Binding-site contacts:
Ligand atom O contacts residue PRO110 of chain 1.B at 3.8 Å.
Ligand atom C1 contacts residue PHE26 of chain 1.B at 3.4 Å (hydrophobic).
Ligand atom C5 contacts residue PHE26 of chain 1.B at 3.6 Å (hydrophobic).
Ligand atom C2 contacts residue PHE26 of chain 1.B at 3.8 Å (hydrophobic).
Ligand atom C2 contacts residue TYR24 of chain 1.B at 4.2 Å (hydrophobic).
Ligand atom C4 contacts residue SER25 of chain 1.B at 4.0 Å.
Ligand atom N contacts residue PHE26 of chain 1.B at 3.9 Å.
Ligand atom C2 contacts residue SER108 of chain 1.B at 4.4 Å.
Ligand atom C contacts residue VAL107 of chain 1.B at 3.8 Å (hydrophobic).
Ligand atom C6 contacts residue SER25 of chain 1.B at 3.8 Å.
Ligand atom C3 contacts residue PHE26 of chain 1.B at 4.2 Å (hydrophobic).
Ligand atom N contacts residue SER25 of chain 1.B at 2.9 Å (h-bond).
Ligand atom C1 contacts residue VAL107 of chain 1.B at 4.0 Å (hydrophobic).
Ligand atom O contacts residue TYR24 of chain 1.B at 3.5 Å.
Ligand atom C2 contacts residue PRO110 of chain 1.B at 3.9 Å (hydrophobic).
Ligand atom C3 contacts residue TYR24 of chain 1.B at 4.3 Å (hydrophobic).
Ligand atom C7 contacts residue SER25 of chain 1.B at 3.6 Å.
Ligand atom C3 contacts residue SER25 of chain 1.B at 3.9 Å.
Ligand atom O contacts residue SER25 of chain 1.B at 3.7 Å.
Ligand atom C contacts residue PHE26 of chain 1.B at 3.7 Å (hydrophobic).
Ligand atom C4 contacts residue PHE26 of chain 1.B at 3.8 Å (hydrophobic).
Ligand atom C3 contacts residue PRO110 of chain 1.B at 4.1 Å (hydrophobic).
Ligand atom C1 contacts residue SER108 of chain 1.B at 4.1 Å.

Sequence of chain 1.B:
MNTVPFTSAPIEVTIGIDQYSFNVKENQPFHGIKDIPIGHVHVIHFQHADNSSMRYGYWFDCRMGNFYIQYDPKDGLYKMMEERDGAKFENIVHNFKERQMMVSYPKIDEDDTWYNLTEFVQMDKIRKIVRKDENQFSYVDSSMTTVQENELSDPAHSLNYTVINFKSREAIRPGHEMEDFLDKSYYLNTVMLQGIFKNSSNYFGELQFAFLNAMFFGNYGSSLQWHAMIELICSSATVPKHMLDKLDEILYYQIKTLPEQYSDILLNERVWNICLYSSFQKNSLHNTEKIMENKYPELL

This protein binds this small molecule.
Small molecule (SMILES): N[C@H]1COc2ccccc21